A small-molecule ligand and the protein it binds are described below.
Small molecule (SMILES): Nc1nc(=O)c2ncn([C@H]3C[C@H](O)[C@@H](CO)O3)c2[nH]1

Sequence of chain 1.B:
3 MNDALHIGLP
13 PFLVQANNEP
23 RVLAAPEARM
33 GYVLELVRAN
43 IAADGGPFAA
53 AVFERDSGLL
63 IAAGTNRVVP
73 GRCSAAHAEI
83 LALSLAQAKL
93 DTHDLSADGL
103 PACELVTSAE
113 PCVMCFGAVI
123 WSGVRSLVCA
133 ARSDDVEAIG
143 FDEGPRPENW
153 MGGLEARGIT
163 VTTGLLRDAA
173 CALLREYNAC

Binding-site contacts:
Ligand atom O6 contacts residue HIS79 of chain 1.A at 3.5 Å.
Ligand atom C1' contacts residue GLU145 of chain 1.A at 3.8 Å.
Ligand atom N7 contacts residue PHE50 of chain 1.A at 3.6 Å.
Ligand atom N1 contacts residue GLU81 of chain 1.A at 2.8 Å (salt-bridge).
Ligand atom O4' contacts residue CYS114 of chain 1.A at 3.6 Å.
Ligand atom C4' contacts residue ASP144 of chain 1.A at 3.1 Å.
Ligand atom O3' contacts residue PHE143 of chain 1.A at 3.4 Å.
Ligand atom C2' contacts residue ASP144 of chain 1.A at 3.1 Å.
Ligand atom O4' contacts residue HIS79 of chain 1.A at 3.7 Å.
Ligand atom O5' contacts residue TRP123 of chain 1.B at 3.7 Å.
Ligand atom O6 contacts residue ALA80 of chain 1.A at 3.0 Å (h-bond).
Ligand atom N7 contacts residue HIS79 of chain 1.A at 3.6 Å.
Ligand atom C5' contacts residue EDO1 of chain 1.E at 3.4 Å.
Ligand atom N2 contacts residue ALA111 of chain 1.A at 3.5 Å (h-bond).
Ligand atom O4' contacts residue ASP144 of chain 1.A at 3.0 Å (salt-bridge).
Ligand atom N1 contacts residue PHE50 of chain 1.A at 3.5 Å.
Ligand atom C6 contacts residue PHE50 of chain 1.A at 3.3 Å (hydrophobic).
Ligand atom C2' contacts residue PHE143 of chain 1.A at 3.0 Å (hydrophobic).
Ligand atom C1' contacts residue ASP144 of chain 1.A at 3.5 Å.
Ligand atom N7 contacts residue EDO1 of chain 1.E at 3.6 Å (h-bond).
Ligand atom C6 contacts residue HIS79 of chain 1.A at 3.8 Å.
Ligand atom N2 contacts residue GLU112 of chain 1.A at 3.3 Å (salt-bridge).
Ligand atom N2 contacts residue GLU81 of chain 1.A at 2.8 Å (salt-bridge).
Ligand atom O6 contacts residue ASN68 of chain 1.A at 3.2 Å (h-bond).
Ligand atom C5 contacts residue ASN68 of chain 1.A at 3.7 Å.
Ligand atom C3' contacts residue PHE143 of chain 1.A at 3.3 Å (hydrophobic).
Ligand atom N7 contacts residue ASN68 of chain 1.A at 2.9 Å (h-bond).
Ligand atom C5 contacts residue PHE50 of chain 1.A at 3.5 Å (hydrophobic).
Ligand atom C6 contacts residue GLU81 of chain 1.A at 3.5 Å.
Ligand atom C2 contacts residue PHE50 of chain 1.A at 3.6 Å (hydrophobic).
Ligand atom C8 contacts residue HIS79 of chain 1.A at 3.5 Å.
Ligand atom C5 contacts residue HIS79 of chain 1.A at 3.5 Å.
Ligand atom C5' contacts residue HIS79 of chain 1.A at 3.8 Å.
Ligand atom O6 contacts residue GLU81 of chain 1.A at 3.8 Å.
Ligand atom O5' contacts residue EDO1 of chain 1.E at 3.5 Å.
Ligand atom C8 contacts residue EDO1 of chain 1.E at 3.5 Å.
Ligand atom C3' contacts residue ASP144 of chain 1.A at 3.0 Å.
Ligand atom O3' contacts residue ASP144 of chain 1.A at 2.5 Å (salt-bridge).
Ligand atom O6 contacts residue PHE50 of chain 1.A at 3.1 Å.
Ligand atom C2 contacts residue GLU81 of chain 1.A at 3.3 Å.

Sequence of chain 1.A:
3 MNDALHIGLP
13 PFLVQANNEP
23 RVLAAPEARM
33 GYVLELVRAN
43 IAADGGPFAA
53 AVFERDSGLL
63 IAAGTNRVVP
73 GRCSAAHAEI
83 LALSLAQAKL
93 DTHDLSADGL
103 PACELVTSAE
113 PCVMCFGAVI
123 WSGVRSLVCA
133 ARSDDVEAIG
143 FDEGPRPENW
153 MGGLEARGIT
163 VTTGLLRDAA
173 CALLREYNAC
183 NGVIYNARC